The small molecule below binds the protein below.
Small molecule (SMILES): CC(=O)N[C@@H]1[C@@H](O)[C@H](O)[C@@H](CO)O[C@H]1O

Binding-site contacts:
Ligand atom C8 contacts residue THR58 of chain 1.I at 3.5 Å.
Ligand atom C5 contacts residue ASN58 of chain 1.E at 3.7 Å.
Ligand atom C2 contacts residue ASN58 of chain 1.E at 2.5 Å.
Ligand atom C1 contacts residue ASN58 of chain 1.E at 1.4 Å.
Ligand atom O5 contacts residue ASN58 of chain 1.E at 2.4 Å (h-bond).
Ligand atom N2 contacts residue ASN58 of chain 1.E at 2.9 Å (h-bond).
Ligand atom C7 contacts residue ASN58 of chain 1.E at 3.2 Å.
Ligand atom O7 contacts residue GLY16 of chain 1.B at 4.2 Å.
Ligand atom C8 contacts residue ASN58 of chain 1.E at 4.3 Å.
Ligand atom C4 contacts residue ASN58 of chain 1.E at 4.2 Å.
Ligand atom O7 contacts residue ASN58 of chain 1.E at 3.1 Å (h-bond).
Ligand atom C3 contacts residue ASN58 of chain 1.E at 3.8 Å.

Sequence of chain 1.B:
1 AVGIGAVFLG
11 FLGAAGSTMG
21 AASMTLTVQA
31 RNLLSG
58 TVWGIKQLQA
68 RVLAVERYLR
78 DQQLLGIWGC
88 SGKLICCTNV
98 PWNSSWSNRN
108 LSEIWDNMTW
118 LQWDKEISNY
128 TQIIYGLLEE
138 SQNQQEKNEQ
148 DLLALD

Sequence of chain 1.E:
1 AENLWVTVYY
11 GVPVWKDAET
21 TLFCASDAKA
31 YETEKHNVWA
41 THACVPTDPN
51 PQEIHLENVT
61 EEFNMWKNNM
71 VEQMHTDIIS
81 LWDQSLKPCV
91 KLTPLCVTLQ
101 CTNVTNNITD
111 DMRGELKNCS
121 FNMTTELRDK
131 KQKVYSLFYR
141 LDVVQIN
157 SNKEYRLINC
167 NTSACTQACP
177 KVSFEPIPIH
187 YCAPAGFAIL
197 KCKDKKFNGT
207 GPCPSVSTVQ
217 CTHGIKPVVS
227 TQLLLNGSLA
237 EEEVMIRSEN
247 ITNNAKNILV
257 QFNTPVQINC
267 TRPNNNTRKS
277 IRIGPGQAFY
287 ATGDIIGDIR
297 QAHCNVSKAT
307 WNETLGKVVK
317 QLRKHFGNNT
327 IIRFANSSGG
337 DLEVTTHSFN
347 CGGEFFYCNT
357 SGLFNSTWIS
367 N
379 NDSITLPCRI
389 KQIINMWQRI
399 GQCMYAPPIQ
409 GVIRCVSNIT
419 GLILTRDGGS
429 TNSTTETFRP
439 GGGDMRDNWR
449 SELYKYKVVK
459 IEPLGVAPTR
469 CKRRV

Sequence of chain 1.I:
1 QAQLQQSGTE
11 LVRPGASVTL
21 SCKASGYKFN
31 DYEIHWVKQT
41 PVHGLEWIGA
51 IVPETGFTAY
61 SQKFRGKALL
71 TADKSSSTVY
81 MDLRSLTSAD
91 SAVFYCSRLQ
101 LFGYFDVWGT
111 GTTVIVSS